Sequence of chain 1.A:
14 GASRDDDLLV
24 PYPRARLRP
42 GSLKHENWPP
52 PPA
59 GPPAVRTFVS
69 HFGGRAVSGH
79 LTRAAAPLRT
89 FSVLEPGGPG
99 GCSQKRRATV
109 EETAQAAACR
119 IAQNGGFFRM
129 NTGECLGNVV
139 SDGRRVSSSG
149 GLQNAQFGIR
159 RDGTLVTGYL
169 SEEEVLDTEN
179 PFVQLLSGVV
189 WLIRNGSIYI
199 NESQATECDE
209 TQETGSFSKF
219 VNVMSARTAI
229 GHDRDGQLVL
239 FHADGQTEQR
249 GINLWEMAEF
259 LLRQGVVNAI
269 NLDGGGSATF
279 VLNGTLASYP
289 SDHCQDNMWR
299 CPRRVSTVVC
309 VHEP

The protein below binds the small molecule below.
Small molecule (SMILES): CC(=O)N[C@H]1[C@H](O[C@H]2[C@H](O)[C@@H](NC(C)=O)CO[C@@H]2CO[C@@H]2O[C@@H](C)[C@@H](O)[C@@H](O)[C@@H]2O)O[C@H](CO)[C@@H](O)[C@@H]1O

Sequence of chain 1.B:
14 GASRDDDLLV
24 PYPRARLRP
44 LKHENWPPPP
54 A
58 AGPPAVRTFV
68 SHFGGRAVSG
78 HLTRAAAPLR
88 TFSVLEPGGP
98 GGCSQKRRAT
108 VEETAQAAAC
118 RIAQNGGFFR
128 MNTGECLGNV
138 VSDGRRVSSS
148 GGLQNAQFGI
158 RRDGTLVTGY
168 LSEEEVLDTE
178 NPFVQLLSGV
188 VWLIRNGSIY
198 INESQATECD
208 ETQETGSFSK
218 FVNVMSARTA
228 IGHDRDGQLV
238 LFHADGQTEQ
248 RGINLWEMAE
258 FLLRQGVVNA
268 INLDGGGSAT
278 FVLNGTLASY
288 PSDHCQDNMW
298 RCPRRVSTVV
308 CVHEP

Binding-site contacts:
Ligand atom O7 contacts residue GLY282 of chain 1.A at 4.0 Å.
Ligand atom O6 contacts residue GLN113 of chain 1.A at 4.2 Å.
Ligand atom O7 contacts residue ASN281 of chain 1.B at 3.9 Å.
Ligand atom C8 contacts residue LEU280 of chain 1.B at 3.2 Å (hydrophobic).
Ligand atom C1 contacts residue ARG118 of chain 1.B at 4.4 Å.
Ligand atom O3 contacts residue ARG118 of chain 1.B at 4.2 Å.
Ligand atom N2 contacts residue LEU280 of chain 1.B at 4.2 Å.
Ligand atom C1 contacts residue ASN281 of chain 1.B at 1.5 Å.
Ligand atom C8 contacts residue GLU109 of chain 1.A at 3.6 Å.
Ligand atom C7 contacts residue GLU109 of chain 1.A at 3.5 Å.
Ligand atom O5 contacts residue ASN281 of chain 1.B at 2.4 Å (h-bond).
Ligand atom C7 contacts residue ASN281 of chain 1.B at 3.7 Å.
Ligand atom O7 contacts residue THR283 of chain 1.A at 3.6 Å.
Ligand atom O7 contacts residue GLU109 of chain 1.A at 3.0 Å (salt-bridge).
Ligand atom C8 contacts residue THR283 of chain 1.A at 4.4 Å.
Ligand atom C7 contacts residue THR283 of chain 1.A at 4.0 Å.
Ligand atom C8 contacts residue LEU284 of chain 1.A at 4.1 Å (hydrophobic).
Ligand atom N2 contacts residue THR283 of chain 1.A at 4.5 Å.
Ligand atom C7 contacts residue LEU280 of chain 1.B at 4.1 Å (hydrophobic).
Ligand atom O5 contacts residue GLN113 of chain 1.A at 4.4 Å.
Ligand atom C6 contacts residue GLN113 of chain 1.A at 4.2 Å.
Ligand atom N2 contacts residue ASN281 of chain 1.B at 2.9 Å (h-bond).
Ligand atom C8 contacts residue PRO60 of chain 1.B at 4.2 Å (hydrophobic).
Ligand atom O7 contacts residue LEU284 of chain 1.A at 4.3 Å.
Ligand atom O7 contacts residue GLN113 of chain 1.A at 3.4 Å (h-bond).
Ligand atom O4 contacts residue ARG118 of chain 1.B at 4.4 Å.
Ligand atom C5 contacts residue ASN281 of chain 1.B at 3.8 Å.
Ligand atom C3 contacts residue ARG118 of chain 1.B at 3.7 Å.
Ligand atom C2 contacts residue ARG118 of chain 1.B at 4.5 Å.
Ligand atom C2 contacts residue ASN281 of chain 1.B at 2.5 Å.
Ligand atom C4 contacts residue ASN281 of chain 1.B at 4.3 Å.
Ligand atom C8 contacts residue ARG118 of chain 1.B at 3.8 Å.
Ligand atom C3 contacts residue ASN281 of chain 1.B at 3.8 Å.